Sequence of chain 25.E:
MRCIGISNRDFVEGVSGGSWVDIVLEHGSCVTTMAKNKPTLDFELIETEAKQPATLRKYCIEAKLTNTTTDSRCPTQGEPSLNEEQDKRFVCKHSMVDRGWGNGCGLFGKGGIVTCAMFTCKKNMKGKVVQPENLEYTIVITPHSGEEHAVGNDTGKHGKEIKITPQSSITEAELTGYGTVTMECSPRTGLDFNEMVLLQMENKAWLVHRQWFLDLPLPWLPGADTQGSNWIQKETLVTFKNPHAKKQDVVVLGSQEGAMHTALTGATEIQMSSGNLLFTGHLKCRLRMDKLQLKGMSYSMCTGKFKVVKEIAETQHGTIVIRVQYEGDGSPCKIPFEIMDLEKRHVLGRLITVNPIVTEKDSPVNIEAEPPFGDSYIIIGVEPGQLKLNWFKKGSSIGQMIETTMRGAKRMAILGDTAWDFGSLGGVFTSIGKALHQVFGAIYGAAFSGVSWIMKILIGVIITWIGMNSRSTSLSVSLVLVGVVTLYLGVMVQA

Binding-site contacts:
Ligand atom C2 contacts residue ASN67 of chain 25.E at 2.4 Å.
Ligand atom O7 contacts residue ASN67 of chain 25.E at 4.5 Å.
Ligand atom C5 contacts residue ASN67 of chain 25.E at 3.7 Å.
Ligand atom O7 contacts residue MET118 of chain 25.E at 3.5 Å.
Ligand atom C8 contacts residue MET118 of chain 25.E at 4.1 Å (hydrophobic).
Ligand atom N2 contacts residue ASN67 of chain 25.E at 3.3 Å (h-bond).
Ligand atom O3 contacts residue ASN67 of chain 25.E at 3.8 Å.
Ligand atom C7 contacts residue ASN67 of chain 25.E at 3.8 Å.
Ligand atom O5 contacts residue ASN67 of chain 25.E at 2.4 Å (h-bond).
Ligand atom C4 contacts residue ASN67 of chain 25.E at 4.2 Å.
Ligand atom C8 contacts residue PHE90 of chain 25.E at 4.4 Å (hydrophobic).
Ligand atom O7 contacts residue ARG89 of chain 25.E at 4.2 Å.
Ligand atom C7 contacts residue MET118 of chain 25.E at 3.8 Å (hydrophobic).
Ligand atom C1 contacts residue ASN67 of chain 25.E at 1.4 Å.
Ligand atom C3 contacts residue ASN67 of chain 25.E at 3.6 Å.
Ligand atom C8 contacts residue ASN67 of chain 25.E at 3.6 Å.

The protein below binds the small molecule below.
Small molecule (SMILES): CC(=O)N[C@@H]1[C@@H](O)[C@H](O)[C@@H](CO)O[C@H]1O